Binding-site contacts:
Ligand atom C2 contacts residue LYS257 of chain 1.A at 4.2 Å.
Ligand atom C1 contacts residue ILE258 of chain 1.A at 4.3 Å (hydrophobic).
Ligand atom OH contacts residue ASN226 of chain 1.A at 3.1 Å (h-bond).
Ligand atom C4 contacts residue LEU223 of chain 1.A at 4.2 Å (hydrophobic).
Ligand atom C1 contacts residue LYS257 of chain 1.A at 3.4 Å.
Ligand atom C3 contacts residue LEU223 of chain 1.A at 3.9 Å (hydrophobic).
Ligand atom C4 contacts residue ASN226 of chain 1.A at 3.0 Å.
Ligand atom C2 contacts residue TRP228 of chain 1.A at 3.5 Å (hydrophobic).
Ligand atom C2 contacts residue ILE258 of chain 1.A at 3.9 Å (hydrophobic).
Ligand atom OH contacts residue TRP228 of chain 1.A at 4.4 Å.
Ligand atom C4 contacts residue TRP228 of chain 1.A at 3.2 Å (hydrophobic).
Ligand atom C3 contacts residue TRP228 of chain 1.A at 3.6 Å (hydrophobic).
Ligand atom C1 contacts residue GLU256 of chain 1.A at 3.7 Å.

The protein below binds the small molecule below.
Small molecule (SMILES): CCCCO

Sequence of chain 1.A:
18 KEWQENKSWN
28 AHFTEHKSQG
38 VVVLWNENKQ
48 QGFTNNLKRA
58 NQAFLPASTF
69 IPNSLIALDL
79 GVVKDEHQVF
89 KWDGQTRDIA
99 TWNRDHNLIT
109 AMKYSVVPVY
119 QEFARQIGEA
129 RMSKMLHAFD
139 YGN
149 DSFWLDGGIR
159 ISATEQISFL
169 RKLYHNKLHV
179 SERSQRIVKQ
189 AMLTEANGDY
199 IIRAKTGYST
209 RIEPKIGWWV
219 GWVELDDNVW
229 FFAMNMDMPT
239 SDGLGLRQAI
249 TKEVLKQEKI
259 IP